Binding-site contacts:
Ligand atom C2 contacts residue ASN204 of chain 1.F at 2.5 Å.
Ligand atom O3 contacts residue ASP73 of chain 1.P at 3.5 Å (salt-bridge).
Ligand atom C5 contacts residue ASN204 of chain 1.F at 3.6 Å.
Ligand atom C8 contacts residue ASP73 of chain 1.P at 4.0 Å.
Ligand atom C6 contacts residue PRO208 of chain 1.F at 3.8 Å (hydrophobic).
Ligand atom O7 contacts residue ASN204 of chain 1.F at 3.3 Å (h-bond).
Ligand atom N2 contacts residue ASP73 of chain 1.P at 3.9 Å.
Ligand atom C2 contacts residue TRP55 of chain 1.P at 3.8 Å (hydrophobic).
Ligand atom O2 contacts residue SER70 of chain 1.P at 3.6 Å.
Ligand atom C7 contacts residue PRO208 of chain 1.F at 4.0 Å (hydrophobic).
Ligand atom C4 contacts residue SER70 of chain 1.P at 4.0 Å.
Ligand atom O5 contacts residue TRP55 of chain 1.P at 3.9 Å.
Ligand atom C1 contacts residue ASN204 of chain 1.F at 1.4 Å.
Ligand atom C1 contacts residue TRP55 of chain 1.P at 3.8 Å (hydrophobic).
Ligand atom C6 contacts residue TRP55 of chain 1.P at 3.8 Å (hydrophobic).
Ligand atom C8 contacts residue THR29 of chain 1.P at 3.9 Å.
Ligand atom O6 contacts residue TRP55 of chain 1.P at 3.6 Å.
Ligand atom C4 contacts residue TRP55 of chain 1.P at 3.8 Å (hydrophobic).
Ligand atom C3 contacts residue TRP55 of chain 1.P at 3.9 Å (hydrophobic).
Ligand atom C7 contacts residue ASN204 of chain 1.F at 3.4 Å.
Ligand atom O6 contacts residue LYS202 of chain 1.F at 3.1 Å (salt-bridge).
Ligand atom O5 contacts residue TRP55 of chain 1.P at 4.1 Å.
Ligand atom O6 contacts residue TRP55 of chain 1.P at 3.6 Å.
Ligand atom O6 contacts residue PRO208 of chain 1.F at 3.6 Å (h-bond).
Ligand atom O7 contacts residue ARG54 of chain 1.P at 4.0 Å.
Ligand atom C3 contacts residue ASN204 of chain 1.F at 3.8 Å.
Ligand atom O6 contacts residue VAL72 of chain 1.P at 4.0 Å.
Ligand atom O3 contacts residue SER70 of chain 1.P at 3.8 Å.
Ligand atom N2 contacts residue ASN204 of chain 1.F at 3.0 Å (h-bond).
Ligand atom C5 contacts residue PRO208 of chain 1.F at 3.6 Å (hydrophobic).
Ligand atom O7 contacts residue ILE247 of chain 1.F at 3.6 Å.
Ligand atom C1 contacts residue TRP55 of chain 1.P at 3.9 Å (hydrophobic).
Ligand atom N2 contacts residue THR29 of chain 1.P at 3.6 Å.
Ligand atom C8 contacts residue PRO208 of chain 1.F at 3.6 Å (hydrophobic).
Ligand atom C5 contacts residue TRP55 of chain 1.P at 3.4 Å (hydrophobic).
Ligand atom O5 contacts residue TRP55 of chain 1.P at 3.1 Å.
Ligand atom O3 contacts residue TRP55 of chain 1.P at 3.9 Å.
Ligand atom O5 contacts residue ASN204 of chain 1.F at 2.3 Å (h-bond).
Ligand atom O3 contacts residue THR29 of chain 1.P at 4.0 Å.
Ligand atom C6 contacts residue TRP55 of chain 1.P at 4.1 Å (hydrophobic).

Sequence of chain 1.P:
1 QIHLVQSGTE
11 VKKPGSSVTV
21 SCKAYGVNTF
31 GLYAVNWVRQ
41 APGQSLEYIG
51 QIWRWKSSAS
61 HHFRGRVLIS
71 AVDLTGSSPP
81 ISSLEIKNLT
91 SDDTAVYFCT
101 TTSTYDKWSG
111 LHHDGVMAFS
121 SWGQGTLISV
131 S

This small molecule binds to this protein.
Small molecule (SMILES): CC(=O)N[C@H]1[C@H](O[C@H]2[C@H](O)[C@@H](NC(C)=O)CO[C@@H]2CO)O[C@H](CO)[C@@H](O[C@@H]2O[C@H](CO)[C@@H](O)[C@H](O[C@H]3O[C@H](CO)[C@@H](O)[C@H](O)[C@@H]3O)[C@@H]2O)[C@@H]1O

Sequence of chain 1.F:
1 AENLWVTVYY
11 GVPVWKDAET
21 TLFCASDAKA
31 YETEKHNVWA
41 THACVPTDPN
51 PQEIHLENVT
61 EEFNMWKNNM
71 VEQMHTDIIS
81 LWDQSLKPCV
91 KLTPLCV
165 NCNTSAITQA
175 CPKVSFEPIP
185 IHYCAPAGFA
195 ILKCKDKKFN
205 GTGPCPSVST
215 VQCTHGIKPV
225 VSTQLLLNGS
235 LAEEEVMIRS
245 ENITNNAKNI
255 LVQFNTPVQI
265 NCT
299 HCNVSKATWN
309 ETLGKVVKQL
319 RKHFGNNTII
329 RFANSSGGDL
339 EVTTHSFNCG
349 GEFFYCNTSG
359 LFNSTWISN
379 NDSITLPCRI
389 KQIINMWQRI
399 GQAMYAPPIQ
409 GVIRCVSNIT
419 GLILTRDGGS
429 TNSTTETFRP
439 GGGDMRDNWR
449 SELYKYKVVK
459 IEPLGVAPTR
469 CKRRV